Sequence of chain 1.A:
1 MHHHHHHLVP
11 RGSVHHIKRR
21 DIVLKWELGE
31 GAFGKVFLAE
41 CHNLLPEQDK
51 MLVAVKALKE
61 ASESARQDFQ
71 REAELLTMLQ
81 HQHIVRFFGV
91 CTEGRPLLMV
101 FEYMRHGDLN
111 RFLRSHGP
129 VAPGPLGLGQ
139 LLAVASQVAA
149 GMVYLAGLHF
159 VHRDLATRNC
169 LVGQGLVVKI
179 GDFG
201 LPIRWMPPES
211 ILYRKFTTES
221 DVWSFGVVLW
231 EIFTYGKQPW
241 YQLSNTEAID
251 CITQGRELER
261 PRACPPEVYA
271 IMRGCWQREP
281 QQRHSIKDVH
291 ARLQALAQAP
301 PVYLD

A protein and the small-molecule ligand that binds it are described below.
Small molecule (SMILES): CC(C)(CO)n1cc(C(=O)c2cncc(NC(=O)Cc3ccc(Cl)cn3)c2)c2cnc(N)nc21

Binding-site contacts:
Ligand atom C15 contacts residue ASP180 of chain 1.A at 3.8 Å.
Ligand atom CL contacts residue LEU153 of chain 1.A at 3.6 Å.
Ligand atom O18 contacts residue PHE181 of chain 1.A at 3.6 Å.
Ligand atom C17 contacts residue ASP180 of chain 1.A at 3.1 Å.
Ligand atom C34 contacts residue LEU169 of chain 1.A at 3.7 Å (hydrophobic).
Ligand atom O10 contacts residue LEU169 of chain 1.A at 3.7 Å.
Ligand atom C27 contacts residue PHE101 of chain 1.A at 3.7 Å (hydrophobic).
Ligand atom N32 contacts residue MET104 of chain 1.A at 2.8 Å (h-bond).
Ligand atom N16 contacts residue ASP180 of chain 1.A at 3.3 Å (salt-bridge).
Ligand atom C31 contacts residue MET104 of chain 1.A at 3.6 Å (hydrophobic).
Ligand atom O5 contacts residue VAL36 of chain 1.A at 3.4 Å.
Ligand atom O18 contacts residue VAL85 of chain 1.A at 3.8 Å.
Ligand atom N33 contacts residue LEU169 of chain 1.A at 3.8 Å.
Ligand atom O18 contacts residue ASP180 of chain 1.A at 3.0 Å (salt-bridge).
Ligand atom C19 contacts residue LEU76 of chain 1.A at 3.6 Å (hydrophobic).
Ligand atom C20 contacts residue LEU76 of chain 1.A at 3.5 Å (hydrophobic).
Ligand atom C29 contacts residue LEU169 of chain 1.A at 3.6 Å (hydrophobic).
Ligand atom C7 contacts residue PHE181 of chain 1.A at 3.8 Å (hydrophobic).
Ligand atom C25 contacts residue ILE178 of chain 1.A at 3.6 Å (hydrophobic).
Ligand atom C23 contacts residue LEU79 of chain 1.A at 3.8 Å (hydrophobic).
Ligand atom C27 contacts residue PHE181 of chain 1.A at 3.4 Å (hydrophobic).
Ligand atom C14 contacts residue LYS56 of chain 1.A at 3.6 Å.
Ligand atom C14 contacts residue PHE101 of chain 1.A at 3.7 Å (hydrophobic).
Ligand atom C11 contacts residue PHE181 of chain 1.A at 3.5 Å (hydrophobic).
Ligand atom O10 contacts residue PHE101 of chain 1.A at 3.3 Å.
Ligand atom C15 contacts residue PHE181 of chain 1.A at 3.8 Å (hydrophobic).
Ligand atom N26 contacts residue LEU76 of chain 1.A at 3.8 Å.
Ligand atom C9 contacts residue PHE181 of chain 1.A at 3.7 Å (hydrophobic).
Ligand atom N32 contacts residue TYR103 of chain 1.A at 3.5 Å.
Ligand atom C20 contacts residue ASP180 of chain 1.A at 3.6 Å.
Ligand atom N30 contacts residue MET104 of chain 1.A at 3.1 Å (h-bond).
Ligand atom C29 contacts residue GLU102 of chain 1.A at 3.6 Å.
Ligand atom C29 contacts residue ALA54 of chain 1.A at 3.5 Å (hydrophobic).
Ligand atom C28 contacts residue LEU169 of chain 1.A at 3.6 Å (hydrophobic).
Ligand atom N16 contacts residue PHE101 of chain 1.A at 3.3 Å.
Ligand atom C21 contacts residue ASP180 of chain 1.A at 3.3 Å.
Ligand atom C19 contacts residue ASP180 of chain 1.A at 3.5 Å.
Ligand atom C15 contacts residue PHE101 of chain 1.A at 3.4 Å (hydrophobic).
Ligand atom C3 contacts residue LEU28 of chain 1.A at 3.7 Å (hydrophobic).
Ligand atom O18 contacts residue GLY179 of chain 1.A at 3.4 Å.